Sequence of chain 1.E:
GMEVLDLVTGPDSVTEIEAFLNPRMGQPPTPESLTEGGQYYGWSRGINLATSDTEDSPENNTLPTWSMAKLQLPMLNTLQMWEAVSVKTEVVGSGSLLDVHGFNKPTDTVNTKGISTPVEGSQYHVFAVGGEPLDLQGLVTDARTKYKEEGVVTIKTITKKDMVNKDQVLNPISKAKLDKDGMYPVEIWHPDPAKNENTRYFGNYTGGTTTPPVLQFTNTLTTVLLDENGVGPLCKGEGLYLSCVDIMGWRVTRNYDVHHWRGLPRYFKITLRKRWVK

Binding-site contacts:
Ligand atom C6 contacts residue GLU59 of chain 1.E at 3.5 Å.
Ligand atom O9 contacts residue GLU36 of chain 1.E at 3.9 Å.
Ligand atom O10 contacts residue ASN261 of chain 1.E at 3.4 Å (h-bond).
Ligand atom O6 contacts residue GLU59 of chain 1.E at 3.3 Å.
Ligand atom C9 contacts residue ARG45 of chain 1.E at 3.9 Å.
Ligand atom C6 contacts residue THR62 of chain 1.E at 3.6 Å.
Ligand atom C4 contacts residue TYR40 of chain 1.E at 3.7 Å (hydrophobic).
Ligand atom O1A contacts residue GLN39 of chain 1.E at 3.6 Å (h-bond).
Ligand atom C6 contacts residue ASN61 of chain 1.E at 3.4 Å.
Ligand atom C6 contacts residue GLY46 of chain 1.E at 3.6 Å.
Ligand atom N5 contacts residue THR35 of chain 1.E at 3.0 Å (h-bond).
Ligand atom O4 contacts residue GLY46 of chain 1.E at 2.7 Å (h-bond).
Ligand atom C6 contacts residue THR35 of chain 1.E at 3.5 Å.
Ligand atom C6 contacts residue TYR40 of chain 1.E at 3.4 Å (hydrophobic).
Ligand atom C5 contacts residue THR35 of chain 1.E at 3.7 Å.
Ligand atom C7 contacts residue THR35 of chain 1.E at 3.7 Å.
Ligand atom N5 contacts residue TYR40 of chain 1.E at 2.9 Å (h-bond).
Ligand atom C11 contacts residue THR35 of chain 1.E at 3.7 Å.
Ligand atom C1 contacts residue TYR40 of chain 1.E at 3.4 Å (hydrophobic).
Ligand atom O1B contacts residue ARG45 of chain 1.E at 2.7 Å (salt-bridge).
Ligand atom O9 contacts residue ARG45 of chain 1.E at 3.1 Å (salt-bridge).
Ligand atom O4 contacts residue THR259 of chain 1.E at 3.6 Å.
Ligand atom O8 contacts residue ARG45 of chain 1.E at 3.0 Å (salt-bridge).
Ligand atom C1 contacts residue ARG45 of chain 1.E at 3.4 Å.
Ligand atom C10 contacts residue THR35 of chain 1.E at 3.9 Å.
Ligand atom C9 contacts residue GLU36 of chain 1.E at 3.3 Å.
Ligand atom O1A contacts residue TYR40 of chain 1.E at 2.7 Å (h-bond).
Ligand atom O1B contacts residue TYR40 of chain 1.E at 3.4 Å (h-bond).
Ligand atom C11 contacts residue ASP53 of chain 1.A at 3.5 Å.
Ligand atom O6 contacts residue ASN61 of chain 1.E at 2.6 Å (h-bond).
Ligand atom O4 contacts residue HIS266 of chain 1.E at 2.7 Å (h-bond).
Ligand atom C11 contacts residue GLU36 of chain 1.E at 3.5 Å.
Ligand atom O1A contacts residue HIS266 of chain 1.E at 3.3 Å.
Ligand atom C5 contacts residue TYR40 of chain 1.E at 3.5 Å (hydrophobic).
Ligand atom C4 contacts residue HIS266 of chain 1.E at 3.3 Å.
Ligand atom O1A contacts residue GLY46 of chain 1.E at 2.9 Å (h-bond).
Ligand atom O1A contacts residue ARG45 of chain 1.E at 3.1 Å (salt-bridge).
Ligand atom C8 contacts residue ARG45 of chain 1.E at 3.6 Å.
Ligand atom C3 contacts residue HIS266 of chain 1.E at 3.6 Å.
Ligand atom C4 contacts residue GLY46 of chain 1.E at 3.4 Å.

Sequence of chain 1.A:
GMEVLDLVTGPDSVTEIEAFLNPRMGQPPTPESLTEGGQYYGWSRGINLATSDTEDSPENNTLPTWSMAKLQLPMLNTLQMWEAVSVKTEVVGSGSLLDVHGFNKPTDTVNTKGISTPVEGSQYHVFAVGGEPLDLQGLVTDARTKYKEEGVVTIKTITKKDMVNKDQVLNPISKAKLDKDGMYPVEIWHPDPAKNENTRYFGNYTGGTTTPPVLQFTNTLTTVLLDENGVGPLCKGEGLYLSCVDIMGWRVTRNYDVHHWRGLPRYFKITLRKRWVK

This protein binds this small molecule.
Small molecule (SMILES): CC(=O)N[C@H]1[C@H](O[C@@H]2[C@H](O[C@]3(C(=O)O)C[C@H](O)[C@@H](NC(C)=O)[C@H]([C@H](O)[C@H](O)CO)O3)[C@@H](O)[C@H](O)O[C@@H]2CO)O[C@H](CO)[C@H](O)[C@@H]1O[C@@H]1O[C@H](CO)[C@H](O)[C@H](O[C@]2(C(=O)O)C[C@H](O)[C@@H](NC(C)=O)[C@H]([C@H](O)[C@@H](CO)O[C@]3(C(=O)O)C[C@H](O)[C@@H](NC(C)=O)[C@H]([C@H](O)[C@H](O)CO)O3)O2)[C@H]1O